Sequence of chain 1.B:
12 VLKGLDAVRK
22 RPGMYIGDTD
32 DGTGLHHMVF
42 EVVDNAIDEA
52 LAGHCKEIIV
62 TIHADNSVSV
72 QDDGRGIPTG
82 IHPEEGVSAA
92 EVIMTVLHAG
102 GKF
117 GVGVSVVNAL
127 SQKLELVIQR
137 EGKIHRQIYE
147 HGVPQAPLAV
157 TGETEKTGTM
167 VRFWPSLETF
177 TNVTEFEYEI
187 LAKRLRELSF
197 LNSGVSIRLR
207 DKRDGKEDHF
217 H

A protein and the small-molecule ligand that binds it are described below.
Small molecule (SMILES): CCC(=O)Nc1nc(C)c(-c2csc(Nc3ccc(C(=O)O)cc3)n2)s1

Binding-site contacts:
Ligand atom C24 contacts residue PRO79 of chain 1.B at 3.8 Å (hydrophobic).
Ligand atom O12 contacts residue ARG76 of chain 1.B at 3.5 Å (salt-bridge).
Ligand atom C13 contacts residue VAL43 of chain 1.B at 3.9 Å (hydrophobic).
Ligand atom C27 contacts residue GLY101 of chain 1.B at 3.8 Å.
Ligand atom N10 contacts residue ASP73 of chain 1.B at 2.8 Å (salt-bridge).
Ligand atom C16 contacts residue GLU50 of chain 1.B at 3.4 Å.
Ligand atom C12 contacts residue ASP73 of chain 1.B at 3.5 Å.
Ligand atom C21 contacts residue PRO79 of chain 1.B at 3.7 Å (hydrophobic).
Ligand atom C27 contacts residue PRO79 of chain 1.B at 3.7 Å (hydrophobic).
Ligand atom C14 contacts residue ASP73 of chain 1.B at 3.7 Å.
Ligand atom C12 contacts residue ASN46 of chain 1.B at 3.8 Å.
Ligand atom O11 contacts residue ARG136 of chain 1.B at 2.8 Å (salt-bridge).
Ligand atom C11 contacts residue THR165 of chain 1.B at 3.9 Å.
Ligand atom N11 contacts residue GLU50 of chain 1.B at 3.7 Å.
Ligand atom O10 contacts residue ASN46 of chain 1.B at 3.4 Å.
Ligand atom C23 contacts residue ARG76 of chain 1.B at 3.5 Å.
Ligand atom C22 contacts residue ARG76 of chain 1.B at 3.9 Å.
Ligand atom C25 contacts residue ARG136 of chain 1.B at 3.8 Å.
Ligand atom C24 contacts residue ARG76 of chain 1.B at 3.7 Å.
Ligand atom N13 contacts residue GLY101 of chain 1.B at 2.8 Å (h-bond).
Ligand atom S11 contacts residue ILE94 of chain 1.B at 3.6 Å.
Ligand atom C16 contacts residue GLY77 of chain 1.B at 3.9 Å.
Ligand atom N11 contacts residue THR165 of chain 1.B at 3.7 Å.
Ligand atom C25 contacts residue ARG76 of chain 1.B at 3.5 Å.
Ligand atom C17 contacts residue ILE78 of chain 1.B at 3.5 Å (hydrophobic).
Ligand atom C22 contacts residue PRO79 of chain 1.B at 3.6 Å (hydrophobic).
Ligand atom N11 contacts residue ASP73 of chain 1.B at 3.8 Å.
Ligand atom S11 contacts residue GLY101 of chain 1.B at 3.5 Å (h-bond).
Ligand atom N12 contacts residue LYS103 of chain 1.B at 3.8 Å.
Ligand atom N10 contacts residue THR165 of chain 1.B at 3.8 Å.
Ligand atom C11 contacts residue VAL167 of chain 1.B at 3.8 Å (hydrophobic).
Ligand atom C11 contacts residue VAL71 of chain 1.B at 3.6 Å (hydrophobic).
Ligand atom S10 contacts residue ILE78 of chain 1.B at 3.7 Å.
Ligand atom C13 contacts residue ASP73 of chain 1.B at 3.2 Å.
Ligand atom C11 contacts residue VAL43 of chain 1.B at 3.6 Å (hydrophobic).
Ligand atom C15 contacts residue ILE78 of chain 1.B at 3.8 Å (hydrophobic).
Ligand atom C20 contacts residue GLY101 of chain 1.B at 3.5 Å.
Ligand atom C21 contacts residue GLY101 of chain 1.B at 3.7 Å.
Ligand atom C26 contacts residue PRO79 of chain 1.B at 3.7 Å (hydrophobic).
Ligand atom S10 contacts residue ASN46 of chain 1.B at 3.9 Å.